The protein below binds the small molecule below.
Small molecule (SMILES): CC(=O)N[C@@H]1[C@@H](O)[C@H](O)[C@@H](CO)O[C@H]1O

Binding-site contacts:
Ligand atom C5 contacts residue THR318 of chain 3.A at 4.3 Å.
Ligand atom O6 contacts residue LEU381 of chain 3.A at 3.2 Å.
Ligand atom C3 contacts residue ASN38 of chain 3.A at 3.9 Å.
Ligand atom C1 contacts residue ALA39 of chain 3.A at 4.4 Å (hydrophobic).
Ligand atom C1 contacts residue ASN38 of chain 3.A at 1.4 Å.
Ligand atom C6 contacts residue LEU381 of chain 3.A at 3.8 Å (hydrophobic).
Ligand atom O5 contacts residue ASN38 of chain 3.A at 2.3 Å (h-bond).
Ligand atom C7 contacts residue ASN38 of chain 3.A at 3.5 Å.
Ligand atom C4 contacts residue ASN38 of chain 3.A at 4.2 Å.
Ligand atom O5 contacts residue THR318 of chain 3.A at 3.1 Å (h-bond).
Ligand atom C1 contacts residue THR318 of chain 3.A at 3.8 Å.
Ligand atom C2 contacts residue ASN38 of chain 3.A at 2.5 Å.
Ligand atom C6 contacts residue THR40 of chain 3.A at 4.4 Å.
Ligand atom O5 contacts residue ALA39 of chain 3.A at 4.4 Å.
Ligand atom C6 contacts residue THR318 of chain 3.A at 4.2 Å.
Ligand atom N2 contacts residue ASN38 of chain 3.A at 3.0 Å (h-bond).
Ligand atom O7 contacts residue ASN38 of chain 3.A at 3.6 Å (h-bond).
Ligand atom O6 contacts residue THR318 of chain 3.A at 4.1 Å.
Ligand atom C5 contacts residue ASN38 of chain 3.A at 3.6 Å.

Sequence of chain 3.A:
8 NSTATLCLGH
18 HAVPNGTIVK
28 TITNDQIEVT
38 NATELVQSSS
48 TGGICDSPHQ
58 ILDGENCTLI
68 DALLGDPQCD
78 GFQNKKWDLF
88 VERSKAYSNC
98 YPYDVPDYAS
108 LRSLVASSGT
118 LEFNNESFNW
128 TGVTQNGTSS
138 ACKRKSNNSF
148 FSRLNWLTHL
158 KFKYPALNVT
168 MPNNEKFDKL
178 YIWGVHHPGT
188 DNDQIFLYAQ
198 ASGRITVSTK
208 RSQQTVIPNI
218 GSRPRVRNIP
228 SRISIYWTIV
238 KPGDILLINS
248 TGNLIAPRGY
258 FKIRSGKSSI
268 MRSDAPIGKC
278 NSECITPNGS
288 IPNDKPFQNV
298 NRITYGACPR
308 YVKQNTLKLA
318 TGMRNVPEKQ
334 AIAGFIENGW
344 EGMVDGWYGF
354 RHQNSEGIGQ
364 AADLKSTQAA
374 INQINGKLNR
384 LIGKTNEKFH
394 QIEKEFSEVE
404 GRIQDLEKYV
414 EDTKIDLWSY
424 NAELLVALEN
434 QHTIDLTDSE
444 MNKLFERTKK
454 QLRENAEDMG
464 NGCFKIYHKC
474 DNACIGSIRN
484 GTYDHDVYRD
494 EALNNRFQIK